The small molecule below binds the protein below.
Small molecule (SMILES): COc1cc2ncnc(N3CCOCC3)c2cc1OCCNc1nc2ccccc2s1

Binding-site contacts:
Ligand atom C29 contacts residue MET266 of chain 1.B at 3.6 Å (hydrophobic).
Ligand atom N22 contacts residue GLY278 of chain 1.B at 3.8 Å.
Ligand atom C28 contacts residue MET266 of chain 1.B at 3.7 Å (hydrophobic).
Ligand atom O30 contacts residue PHE282 of chain 1.B at 3.9 Å.
Ligand atom C21 contacts residue TYR246 of chain 1.B at 3.3 Å (hydrophobic).
Ligand atom C28 contacts residue PRO265 of chain 1.B at 3.3 Å (hydrophobic).
Ligand atom C29 contacts residue PRO265 of chain 1.B at 3.8 Å (hydrophobic).
Ligand atom N20 contacts residue TYR246 of chain 1.B at 3.0 Å (h-bond).
Ligand atom C24 contacts residue MET266 of chain 1.B at 3.6 Å (hydrophobic).
Ligand atom N8 contacts residue LEU188 of chain 1.B at 3.9 Å.
Ligand atom C21 contacts residue MET266 of chain 1.B at 3.6 Å (hydrophobic).
Ligand atom C3 contacts residue PHE249 of chain 1.B at 3.6 Å (hydrophobic).
Ligand atom C19 contacts residue GLY278 of chain 1.B at 3.6 Å.
Ligand atom C9 contacts residue LEU228 of chain 1.B at 3.3 Å (hydrophobic).
Ligand atom C31 contacts residue PHE282 of chain 1.B at 3.9 Å (hydrophobic).
Ligand atom N20 contacts residue GLY278 of chain 1.B at 3.6 Å.
Ligand atom C27 contacts residue LYS271 of chain 1.B at 3.6 Å.
Ligand atom C19 contacts residue MET266 of chain 1.B at 3.9 Å (hydrophobic).
Ligand atom C1 contacts residue PHE282 of chain 1.B at 3.9 Å (hydrophobic).
Ligand atom N20 contacts residue MET266 of chain 1.B at 3.9 Å.
Ligand atom C26 contacts residue PRO265 of chain 1.B at 3.9 Å (hydrophobic).
Ligand atom O17 contacts residue GLN279 of chain 1.B at 3.6 Å (h-bond).
Ligand atom C5 contacts residue PHE282 of chain 1.B at 3.8 Å (hydrophobic).
Ligand atom S25 contacts residue GLY278 of chain 1.B at 3.8 Å.
Ligand atom C18 contacts residue GLN279 of chain 1.B at 3.9 Å.
Ligand atom C18 contacts residue PHE282 of chain 1.B at 3.2 Å (hydrophobic).
Ligand atom C6 contacts residue PHE282 of chain 1.B at 3.8 Å (hydrophobic).
Ligand atom C27 contacts residue PRO265 of chain 1.B at 3.3 Å (hydrophobic).
Ligand atom S25 contacts residue MET266 of chain 1.B at 3.8 Å.
Ligand atom C26 contacts residue MET266 of chain 1.B at 3.9 Å (hydrophobic).
Ligand atom C21 contacts residue GLY278 of chain 1.B at 3.6 Å.
Ligand atom C27 contacts residue GLU274 of chain 1.B at 3.8 Å.
Ligand atom N10 contacts residue LEU228 of chain 1.B at 3.2 Å.
Ligand atom C23 contacts residue MET266 of chain 1.B at 3.7 Å (hydrophobic).
Ligand atom O30 contacts residue GLN279 of chain 1.B at 2.8 Å (h-bond).
Ligand atom C4 contacts residue PHE249 of chain 1.B at 3.9 Å (hydrophobic).
Ligand atom C31 contacts residue GLN279 of chain 1.B at 3.3 Å.
Ligand atom C12 contacts residue LEU188 of chain 1.B at 3.7 Å (hydrophobic).
Ligand atom C4 contacts residue PHE282 of chain 1.B at 3.9 Å (hydrophobic).
Ligand atom N22 contacts residue TYR246 of chain 1.B at 2.8 Å (h-bond).

Sequence of chain 1.B:
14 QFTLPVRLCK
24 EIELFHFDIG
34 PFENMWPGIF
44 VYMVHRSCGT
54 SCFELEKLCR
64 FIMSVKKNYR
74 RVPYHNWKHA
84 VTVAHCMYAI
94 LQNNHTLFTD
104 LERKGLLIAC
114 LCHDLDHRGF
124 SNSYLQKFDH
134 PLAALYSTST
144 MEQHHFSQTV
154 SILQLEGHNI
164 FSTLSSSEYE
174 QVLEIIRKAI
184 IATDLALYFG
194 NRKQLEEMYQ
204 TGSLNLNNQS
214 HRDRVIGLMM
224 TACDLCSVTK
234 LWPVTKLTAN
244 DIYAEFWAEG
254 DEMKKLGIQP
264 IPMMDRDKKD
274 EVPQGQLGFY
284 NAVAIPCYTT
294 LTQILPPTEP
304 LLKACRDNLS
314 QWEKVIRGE